Binding-site contacts:
Ligand atom C18 contacts residue ILE99 of chain 13.A at 3.8 Å (hydrophobic).
Ligand atom C28 contacts residue TYR143 of chain 13.A at 3.4 Å (hydrophobic).
Ligand atom N24 contacts residue PHE180 of chain 13.A at 3.6 Å.
Ligand atom C01 contacts residue TYR192 of chain 13.A at 2.9 Å (hydrophobic).
Ligand atom O16 contacts residue ILE99 of chain 13.A at 3.6 Å.
Ligand atom C21 contacts residue ILE123 of chain 13.A at 3.8 Å (hydrophobic).
Ligand atom C18 contacts residue LEU182 of chain 13.A at 3.2 Å (hydrophobic).
Ligand atom C15 contacts residue ILE123 of chain 13.A at 3.6 Å (hydrophobic).
Ligand atom C10 contacts residue TYR191 of chain 13.A at 3.7 Å (hydrophobic).
Ligand atom C22 contacts residue ILE99 of chain 13.A at 3.9 Å (hydrophobic).
Ligand atom C28 contacts residue ALA167 of chain 13.A at 3.1 Å (hydrophobic).
Ligand atom C25 contacts residue PHE180 of chain 13.A at 3.5 Å (hydrophobic).
Ligand atom C14 contacts residue SER121 of chain 13.A at 3.5 Å.
Ligand atom C17 contacts residue LEU182 of chain 13.A at 3.7 Å (hydrophobic).
Ligand atom C04 contacts residue ASN211 of chain 13.A at 3.4 Å.
Ligand atom C22 contacts residue ILE123 of chain 13.A at 3.6 Å (hydrophobic).
Ligand atom C14 contacts residue HIS237 of chain 13.A at 3.5 Å.
Ligand atom C15 contacts residue LEU182 of chain 13.A at 3.7 Å (hydrophobic).
Ligand atom C27 contacts residue PHE180 of chain 13.A at 3.2 Å (hydrophobic).
Ligand atom C17 contacts residue ILE99 of chain 13.A at 3.8 Å (hydrophobic).
Ligand atom C09 contacts residue TYR191 of chain 13.A at 3.6 Å (hydrophobic).
Ligand atom C28 contacts residue MET144 of chain 13.A at 3.8 Å (hydrophobic).
Ligand atom C05 contacts residue LEU101 of chain 13.A at 3.9 Å (hydrophobic).
Ligand atom C09 contacts residue LEU101 of chain 13.A at 3.8 Å (hydrophobic).
Ligand atom N07 contacts residue LEU101 of chain 13.A at 3.7 Å.
Ligand atom C04 contacts residue MET213 of chain 13.A at 3.9 Å (hydrophobic).
Ligand atom O26 contacts residue TYR145 of chain 13.A at 3.2 Å.
Ligand atom C19 contacts residue TYR145 of chain 13.A at 3.2 Å (hydrophobic).
Ligand atom C13 contacts residue MET213 of chain 13.A at 3.4 Å (hydrophobic).
Ligand atom N08 contacts residue LEU101 of chain 13.A at 3.8 Å.
Ligand atom O26 contacts residue PHE180 of chain 13.A at 3.7 Å.
Ligand atom O23 contacts residue LEU216 of chain 13.A at 3.7 Å.
Ligand atom C19 contacts residue LEU182 of chain 13.A at 3.6 Å (hydrophobic).
Ligand atom C28 contacts residue TYR145 of chain 13.A at 3.3 Å (hydrophobic).
Ligand atom C18 contacts residue TYR145 of chain 13.A at 3.8 Å (hydrophobic).
Ligand atom C01 contacts residue THR207 of chain 13.A at 2.9 Å.
Ligand atom N06 contacts residue LEU101 of chain 13.A at 3.2 Å.
Ligand atom C12 contacts residue ILE99 of chain 13.A at 3.7 Å (hydrophobic).
Ligand atom C03 contacts residue ASN211 of chain 13.A at 3.1 Å.
Ligand atom N24 contacts residue LEU216 of chain 13.A at 3.5 Å.

This small molecule binds to this protein.
Small molecule (SMILES): CCOc1noc2cc(OCCC3CCN(c4ccc(C)nn4)CC3)ccc12

Sequence of chain 13.A:
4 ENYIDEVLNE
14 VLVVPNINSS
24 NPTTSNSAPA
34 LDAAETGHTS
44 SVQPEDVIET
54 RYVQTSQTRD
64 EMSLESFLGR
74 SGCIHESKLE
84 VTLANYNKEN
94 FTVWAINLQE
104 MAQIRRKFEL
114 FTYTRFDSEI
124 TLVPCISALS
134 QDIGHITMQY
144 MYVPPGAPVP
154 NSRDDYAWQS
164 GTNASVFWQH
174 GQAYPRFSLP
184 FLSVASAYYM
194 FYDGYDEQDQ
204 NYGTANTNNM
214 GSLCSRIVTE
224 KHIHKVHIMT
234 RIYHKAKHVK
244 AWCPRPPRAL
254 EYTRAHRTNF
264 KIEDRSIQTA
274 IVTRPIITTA